Binding-site contacts:
Ligand atom C18 contacts residue TRP56 of chain 4.A at 3.8 Å (hydrophobic).
Ligand atom C25 contacts residue SER103 of chain 4.A at 3.4 Å.
Ligand atom C13 contacts residue PHE104 of chain 4.A at 3.8 Å (hydrophobic).
Ligand atom C25 contacts residue PHE422 of chain 4.A at 3.6 Å (hydrophobic).
Ligand atom C21 contacts residue ARG57 of chain 4.A at 3.9 Å.
Ligand atom O01 contacts residue PHE104 of chain 4.A at 3.5 Å.
Ligand atom C18 contacts residue PHE104 of chain 4.A at 3.6 Å (hydrophobic).
Ligand atom N07 contacts residue PHE44 of chain 4.A at 3.3 Å.
Ligand atom O01 contacts residue PHE47 of chain 4.A at 3.3 Å.
Ligand atom C24 contacts residue TRP56 of chain 4.A at 3.4 Å (hydrophobic).
Ligand atom C21 contacts residue VAL60 of chain 4.A at 3.8 Å (hydrophobic).
Ligand atom C19 contacts residue TRP56 of chain 4.A at 3.8 Å (hydrophobic).
Ligand atom O12 contacts residue SER141 of chain 4.A at 3.2 Å.
Ligand atom N10 contacts residue PHE44 of chain 4.A at 3.6 Å.
Ligand atom C05 contacts residue PHE44 of chain 4.A at 3.4 Å (hydrophobic).
Ligand atom C04 contacts residue ASP46 of chain 4.A at 3.5 Å.
Ligand atom C16 contacts residue TRP56 of chain 4.A at 3.9 Å (hydrophobic).
Ligand atom C05 contacts residue ASP46 of chain 4.A at 3.6 Å.
Ligand atom O27 contacts residue ASP46 of chain 4.A at 3.6 Å (salt-bridge).
Ligand atom C14 contacts residue PHE44 of chain 4.A at 3.6 Å (hydrophobic).
Ligand atom C08 contacts residue PHE44 of chain 4.A at 3.6 Å (hydrophobic).
Ligand atom O11 contacts residue ASP46 of chain 4.A at 3.8 Å.
Ligand atom C13 contacts residue PHE44 of chain 4.A at 3.5 Å (hydrophobic).
Ligand atom C24 contacts residue SER103 of chain 4.A at 3.5 Å.
Ligand atom C21 contacts residue LEU83 of chain 4.A at 3.8 Å (hydrophobic).
Ligand atom C25 contacts residue TRP56 of chain 4.A at 3.4 Å (hydrophobic).
Ligand atom C09 contacts residue PHE44 of chain 4.A at 3.8 Å (hydrophobic).
Ligand atom C17 contacts residue PHE104 of chain 4.A at 3.6 Å (hydrophobic).
Ligand atom C19 contacts residue ALA53 of chain 4.A at 3.6 Å (hydrophobic).
Ligand atom C23 contacts residue TRP56 of chain 4.A at 3.9 Å (hydrophobic).
Ligand atom C22 contacts residue LEU83 of chain 4.A at 3.8 Å (hydrophobic).
Ligand atom C20 contacts residue ALA53 of chain 4.A at 3.4 Å (hydrophobic).
Ligand atom C04 contacts residue PHE44 of chain 4.A at 3.7 Å (hydrophobic).
Ligand atom C09 contacts residue ASP46 of chain 4.A at 3.7 Å.
Ligand atom C06 contacts residue PHE44 of chain 4.A at 3.4 Å (hydrophobic).
Ligand atom C03 contacts residue PHE44 of chain 4.A at 3.7 Å (hydrophobic).
Ligand atom N10 contacts residue ASP46 of chain 4.A at 2.7 Å (salt-bridge).
Ligand atom O27 contacts residue ILE48 of chain 4.A at 3.0 Å (h-bond).
Ligand atom C19 contacts residue PHE104 of chain 4.A at 3.7 Å (hydrophobic).
Ligand atom O27 contacts residue PHE47 of chain 4.A at 3.5 Å.

This protein binds this small molecule.
Small molecule (SMILES): CN(c1ccc2ccccc2c1)S(=O)(=O)c1ccc2[nH]c(=O)c(=O)[nH]c2c1

Sequence of chain 4.A:
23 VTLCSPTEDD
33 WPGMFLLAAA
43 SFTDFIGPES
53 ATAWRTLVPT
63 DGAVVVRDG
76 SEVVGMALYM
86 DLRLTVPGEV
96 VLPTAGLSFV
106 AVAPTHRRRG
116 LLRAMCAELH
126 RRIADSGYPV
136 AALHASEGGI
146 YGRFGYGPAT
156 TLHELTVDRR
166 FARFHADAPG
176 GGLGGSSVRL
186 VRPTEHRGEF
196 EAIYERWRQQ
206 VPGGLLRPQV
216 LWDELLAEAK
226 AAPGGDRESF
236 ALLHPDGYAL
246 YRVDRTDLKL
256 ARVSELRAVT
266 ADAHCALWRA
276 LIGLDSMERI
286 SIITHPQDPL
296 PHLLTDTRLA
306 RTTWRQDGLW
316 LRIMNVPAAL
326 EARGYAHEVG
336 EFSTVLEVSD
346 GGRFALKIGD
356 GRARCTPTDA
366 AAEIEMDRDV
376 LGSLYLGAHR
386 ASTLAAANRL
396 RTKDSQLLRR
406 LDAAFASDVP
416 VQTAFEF